Binding-site contacts:
Ligand atom C15 contacts residue LEU43 of chain 1.A at 4.0 Å (hydrophobic).
Ligand atom O54 contacts residue CYS85 of chain 1.A at 4.0 Å.
Ligand atom C01 contacts residue MET98 of chain 1.A at 3.7 Å (hydrophobic).
Ligand atom C26 contacts residue TRP30 of chain 1.A at 3.6 Å (hydrophobic).
Ligand atom C49 contacts residue PHE32 of chain 1.A at 3.5 Å (hydrophobic).
Ligand atom C53 contacts residue VAL36 of chain 1.A at 3.9 Å (hydrophobic).
Ligand atom C56 contacts residue TYR88 of chain 1.A at 3.6 Å (hydrophobic).
Ligand atom C60 contacts residue LEU43 of chain 1.A at 4.0 Å (hydrophobic).
Ligand atom C28 contacts residue LEU41 of chain 1.A at 3.9 Å (hydrophobic).
Ligand atom C48 contacts residue PRO31 of chain 1.A at 4.0 Å (hydrophobic).
Ligand atom C53 contacts residue VAL95 of chain 1.A at 4.1 Å (hydrophobic).
Ligand atom C01 contacts residue VAL95 of chain 1.A at 3.8 Å (hydrophobic).
Ligand atom C30 contacts residue LEU41 of chain 1.A at 3.9 Å (hydrophobic).
Ligand atom O14 contacts residue LEU43 of chain 1.A at 4.0 Å.
Ligand atom C46 contacts residue VAL95 of chain 1.A at 3.8 Å (hydrophobic).
Ligand atom C49 contacts residue VAL36 of chain 1.A at 4.1 Å (hydrophobic).
Ligand atom C56 contacts residue LEU43 of chain 1.A at 3.6 Å (hydrophobic).
Ligand atom C22 contacts residue LEU41 of chain 1.A at 3.7 Å (hydrophobic).
Ligand atom O05 contacts residue PRO31 of chain 1.A at 4.0 Å.
Ligand atom C49 contacts residue PRO31 of chain 1.A at 3.7 Å (hydrophobic).
Ligand atom C25 contacts residue TRP30 of chain 1.A at 3.6 Å (hydrophobic).
Ligand atom C53 contacts residue ASN89 of chain 1.A at 3.8 Å.
Ligand atom C01 contacts residue TRP30 of chain 1.A at 3.7 Å (hydrophobic).
Ligand atom O05 contacts residue VAL95 of chain 1.A at 3.6 Å.
Ligand atom N21 contacts residue LEU41 of chain 1.A at 3.5 Å.
Ligand atom C28 contacts residue TRP30 of chain 1.A at 3.7 Å (hydrophobic).
Ligand atom C49 contacts residue VAL95 of chain 1.A at 4.0 Å (hydrophobic).
Ligand atom C48 contacts residue VAL95 of chain 1.A at 3.6 Å (hydrophobic).
Ligand atom C56 contacts residue ASN89 of chain 1.A at 3.3 Å.
Ligand atom C48 contacts residue VAL36 of chain 1.A at 3.7 Å (hydrophobic).
Ligand atom C22 contacts residue TRP30 of chain 1.A at 3.9 Å (hydrophobic).
Ligand atom C01 contacts residue PRO31 of chain 1.A at 3.8 Å (hydrophobic).
Ligand atom C46 contacts residue PRO31 of chain 1.A at 3.5 Å (hydrophobic).
Ligand atom C23 contacts residue TRP30 of chain 1.A at 3.8 Å (hydrophobic).
Ligand atom O05 contacts residue TRP30 of chain 1.A at 3.8 Å.
Ligand atom C26 contacts residue LEU41 of chain 1.A at 4.1 Å (hydrophobic).
Ligand atom C46 contacts residue VAL36 of chain 1.A at 3.9 Å (hydrophobic).
Ligand atom C30 contacts residue TRP30 of chain 1.A at 3.9 Å (hydrophobic).
Ligand atom C20 contacts residue LEU41 of chain 1.A at 3.7 Å (hydrophobic).
Ligand atom O54 contacts residue ASN89 of chain 1.A at 3.0 Å (h-bond).

Sequence of chain 1.A:
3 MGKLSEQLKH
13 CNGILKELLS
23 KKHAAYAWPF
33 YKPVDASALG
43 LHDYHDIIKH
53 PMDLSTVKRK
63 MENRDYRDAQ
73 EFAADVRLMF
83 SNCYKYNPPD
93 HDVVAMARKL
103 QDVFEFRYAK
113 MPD

The protein below binds the small molecule below.
Small molecule (SMILES): COCC(COC)n1c(-c2cc(C)c(=O)n(C)c2)nc2cc(N3CCOCC3)ccc21